Sequence of chain 1.D:
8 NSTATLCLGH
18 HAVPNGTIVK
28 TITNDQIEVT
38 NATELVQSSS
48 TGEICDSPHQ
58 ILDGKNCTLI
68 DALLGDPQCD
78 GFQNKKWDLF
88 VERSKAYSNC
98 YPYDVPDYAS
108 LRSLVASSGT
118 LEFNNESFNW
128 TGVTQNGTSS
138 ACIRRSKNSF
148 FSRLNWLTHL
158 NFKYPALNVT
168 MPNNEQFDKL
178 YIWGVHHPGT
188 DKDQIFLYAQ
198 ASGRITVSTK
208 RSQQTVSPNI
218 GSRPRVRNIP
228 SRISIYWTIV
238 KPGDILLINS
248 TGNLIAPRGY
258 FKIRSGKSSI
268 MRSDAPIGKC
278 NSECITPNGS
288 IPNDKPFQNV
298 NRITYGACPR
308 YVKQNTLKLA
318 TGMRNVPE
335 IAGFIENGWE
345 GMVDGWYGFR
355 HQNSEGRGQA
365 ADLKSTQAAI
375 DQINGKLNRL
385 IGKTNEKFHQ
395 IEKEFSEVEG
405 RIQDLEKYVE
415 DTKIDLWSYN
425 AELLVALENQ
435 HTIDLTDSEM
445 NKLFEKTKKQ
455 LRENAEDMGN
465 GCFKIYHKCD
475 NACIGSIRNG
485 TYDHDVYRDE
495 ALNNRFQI

A small-molecule ligand and the protein it binds are described below.
Small molecule (SMILES): CC(=O)N[C@@H]1[C@@H](O)[C@H](O)[C@@H](CO)O[C@H]1O

Binding-site contacts:
Ligand atom C5 contacts residue ASN63 of chain 1.D at 3.6 Å.
Ligand atom C5 contacts residue TYR94 of chain 1.D at 4.3 Å (hydrophobic).
Ligand atom O5 contacts residue ASN63 of chain 1.D at 2.3 Å (h-bond).
Ligand atom O6 contacts residue TYR94 of chain 1.D at 2.9 Å (h-bond).
Ligand atom N2 contacts residue ASN63 of chain 1.D at 2.9 Å (h-bond).
Ligand atom C4 contacts residue ASN63 of chain 1.D at 4.2 Å.
Ligand atom C1 contacts residue LYS92 of chain 1.D at 4.4 Å.
Ligand atom C6 contacts residue TYR94 of chain 1.D at 3.8 Å (hydrophobic).
Ligand atom C2 contacts residue ASN63 of chain 1.D at 2.4 Å.
Ligand atom C8 contacts residue ASN63 of chain 1.D at 4.4 Å.
Ligand atom O7 contacts residue ASN63 of chain 1.D at 3.0 Å (h-bond).
Ligand atom O5 contacts residue TYR94 of chain 1.D at 3.6 Å (h-bond).
Ligand atom C7 contacts residue ASN63 of chain 1.D at 3.2 Å.
Ligand atom C1 contacts residue ASN63 of chain 1.D at 1.4 Å.
Ligand atom C3 contacts residue ASN63 of chain 1.D at 3.8 Å.
Ligand atom C8 contacts residue LYS62 of chain 1.D at 3.9 Å.